Sequence of chain 1.C:
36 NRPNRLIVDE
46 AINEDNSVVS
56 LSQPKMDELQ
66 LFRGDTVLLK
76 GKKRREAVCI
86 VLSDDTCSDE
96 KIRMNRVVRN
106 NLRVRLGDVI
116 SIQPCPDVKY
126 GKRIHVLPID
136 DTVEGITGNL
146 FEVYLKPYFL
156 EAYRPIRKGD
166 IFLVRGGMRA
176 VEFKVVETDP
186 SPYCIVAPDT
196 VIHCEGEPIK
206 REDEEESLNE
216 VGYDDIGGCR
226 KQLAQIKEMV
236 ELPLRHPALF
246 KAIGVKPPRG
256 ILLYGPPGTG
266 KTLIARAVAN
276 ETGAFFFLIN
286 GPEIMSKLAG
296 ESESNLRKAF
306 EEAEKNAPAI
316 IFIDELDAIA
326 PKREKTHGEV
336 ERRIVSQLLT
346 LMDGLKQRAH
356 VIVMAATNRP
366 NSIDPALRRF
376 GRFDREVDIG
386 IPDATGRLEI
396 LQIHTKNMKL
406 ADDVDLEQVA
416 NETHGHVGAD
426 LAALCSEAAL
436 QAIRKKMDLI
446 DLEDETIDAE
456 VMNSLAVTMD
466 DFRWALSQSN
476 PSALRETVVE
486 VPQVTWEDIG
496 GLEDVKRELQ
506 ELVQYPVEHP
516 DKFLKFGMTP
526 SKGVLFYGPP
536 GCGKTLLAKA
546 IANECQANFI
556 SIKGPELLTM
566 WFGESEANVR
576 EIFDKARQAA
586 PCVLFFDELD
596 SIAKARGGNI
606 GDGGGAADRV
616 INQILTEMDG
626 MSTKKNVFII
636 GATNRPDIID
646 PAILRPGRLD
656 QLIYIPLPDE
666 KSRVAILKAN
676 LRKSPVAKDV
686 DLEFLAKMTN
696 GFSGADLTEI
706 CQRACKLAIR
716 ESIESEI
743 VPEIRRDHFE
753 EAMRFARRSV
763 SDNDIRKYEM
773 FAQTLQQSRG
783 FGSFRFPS

The small molecule below binds the protein below.
Small molecule (SMILES): Cc1cc2c(C(N)=O)cccc2n1-c1nc2c(c(NCc3ccccc3)n1)COCC2

Binding-site contacts:
Ligand atom C18 contacts residue ILE494 of chain 1.C at 3.5 Å (hydrophobic).
Ligand atom N14 contacts residue ALA674 of chain 1.C at 3.6 Å.
Ligand atom O01 contacts residue THR703 of chain 1.C at 2.4 Å (h-bond).
Ligand atom C19 contacts residue ILE671 of chain 1.C at 3.5 Å (hydrophobic).
Ligand atom N31 contacts residue GLY699 of chain 1.C at 3.5 Å.
Ligand atom C04 contacts residue GLY536 of chain 1.C at 3.8 Å.
Ligand atom O26 contacts residue VAL489 of chain 1.C at 3.7 Å.
Ligand atom C13 contacts residue LEU541 of chain 1.C at 3.2 Å (hydrophobic).
Ligand atom C09 contacts residue THR703 of chain 1.C at 3.6 Å.
Ligand atom C21 contacts residue CYS537 of chain 1.C at 3.5 Å (hydrophobic).
Ligand atom C02 contacts residue GLY699 of chain 1.C at 3.4 Å.
Ligand atom N30 contacts residue LEU541 of chain 1.C at 3.4 Å.
Ligand atom N30 contacts residue ALA674 of chain 1.C at 3.6 Å.
Ligand atom C02 contacts residue THR703 of chain 1.C at 3.2 Å.
Ligand atom C05 contacts residue CYS537 of chain 1.C at 3.7 Å (hydrophobic).
Ligand atom O26 contacts residue ARG677 of chain 1.C at 3.4 Å (salt-bridge).
Ligand atom N12 contacts residue LEU541 of chain 1.C at 3.4 Å.
Ligand atom C17 contacts residue ASP493 of chain 1.C at 3.6 Å.
Ligand atom C02 contacts residue ALA700 of chain 1.C at 3.4 Å (hydrophobic).
Ligand atom C27 contacts residue VAL489 of chain 1.C at 3.4 Å (hydrophobic).
Ligand atom O26 contacts residue ASP493 of chain 1.C at 3.3 Å (salt-bridge).
Ligand atom C23 contacts residue LEU541 of chain 1.C at 3.7 Å (hydrophobic).
Ligand atom C06 contacts residue LEU541 of chain 1.C at 3.0 Å (hydrophobic).
Ligand atom C04 contacts residue GLY699 of chain 1.C at 3.6 Å.
Ligand atom C20 contacts residue ILE671 of chain 1.C at 3.6 Å (hydrophobic).
Ligand atom N31 contacts residue ALA700 of chain 1.C at 3.0 Å (h-bond).
Ligand atom N16 contacts residue ALA670 of chain 1.C at 3.6 Å.
Ligand atom C07 contacts residue LEU541 of chain 1.C at 3.3 Å (hydrophobic).
Ligand atom C05 contacts residue GLY538 of chain 1.C at 3.5 Å.
Ligand atom C24 contacts residue ALA674 of chain 1.C at 3.4 Å (hydrophobic).
Ligand atom N31 contacts residue GLY536 of chain 1.C at 3.3 Å (h-bond).
Ligand atom C11 contacts residue ASN675 of chain 1.C at 3.5 Å.
Ligand atom C13 contacts residue ALA674 of chain 1.C at 3.7 Å (hydrophobic).
Ligand atom C17 contacts residue ILE494 of chain 1.C at 3.5 Å (hydrophobic).
Ligand atom C25 contacts residue ASP493 of chain 1.C at 3.2 Å.
Ligand atom O01 contacts residue ALA700 of chain 1.C at 3.5 Å.
Ligand atom C29 contacts residue ALA674 of chain 1.C at 3.5 Å (hydrophobic).
Ligand atom N14 contacts residue LEU541 of chain 1.C at 3.5 Å.
Ligand atom O01 contacts residue GLY699 of chain 1.C at 3.4 Å (h-bond).
Ligand atom C15 contacts residue ALA674 of chain 1.C at 3.5 Å (hydrophobic).